Sequence of chain 1.E:
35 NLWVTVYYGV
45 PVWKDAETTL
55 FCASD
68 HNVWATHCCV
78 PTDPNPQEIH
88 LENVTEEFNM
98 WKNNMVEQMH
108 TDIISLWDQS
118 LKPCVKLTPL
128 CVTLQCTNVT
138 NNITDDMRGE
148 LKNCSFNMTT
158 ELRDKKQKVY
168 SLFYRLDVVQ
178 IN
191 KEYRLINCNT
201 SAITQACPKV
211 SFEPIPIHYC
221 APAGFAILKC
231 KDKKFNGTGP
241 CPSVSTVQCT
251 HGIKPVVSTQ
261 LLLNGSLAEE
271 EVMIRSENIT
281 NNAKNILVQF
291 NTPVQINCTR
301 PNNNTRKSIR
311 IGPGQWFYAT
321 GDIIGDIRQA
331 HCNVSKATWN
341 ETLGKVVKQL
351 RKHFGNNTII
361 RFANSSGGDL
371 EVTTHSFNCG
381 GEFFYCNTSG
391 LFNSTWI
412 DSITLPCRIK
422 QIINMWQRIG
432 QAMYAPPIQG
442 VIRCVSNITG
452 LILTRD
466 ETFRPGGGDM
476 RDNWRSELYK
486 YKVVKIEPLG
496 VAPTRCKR

Binding-site contacts:
Ligand atom C3 contacts residue ASN139 of chain 1.E at 3.9 Å.
Ligand atom C7 contacts residue ILE323 of chain 1.E at 4.3 Å (hydrophobic).
Ligand atom O5 contacts residue ASN139 of chain 1.E at 2.5 Å (h-bond).
Ligand atom C4 contacts residue ASN139 of chain 1.E at 4.4 Å.
Ligand atom C5 contacts residue ASN139 of chain 1.E at 3.8 Å.
Ligand atom C2 contacts residue ASN139 of chain 1.E at 2.5 Å.
Ligand atom C7 contacts residue ASN139 of chain 1.E at 3.8 Å.
Ligand atom C8 contacts residue GLY325 of chain 1.E at 4.4 Å.
Ligand atom C8 contacts residue ILE324 of chain 1.E at 4.5 Å (hydrophobic).
Ligand atom C7 contacts residue GLY325 of chain 1.E at 3.9 Å.
Ligand atom O7 contacts residue ASN139 of chain 1.E at 4.2 Å.
Ligand atom O7 contacts residue ILE324 of chain 1.E at 4.0 Å.
Ligand atom O7 contacts residue GLY325 of chain 1.E at 3.0 Å (h-bond).
Ligand atom C1 contacts residue ASN139 of chain 1.E at 1.5 Å.
Ligand atom C8 contacts residue ILE323 of chain 1.E at 3.5 Å (hydrophobic).
Ligand atom O7 contacts residue ILE323 of chain 1.E at 4.3 Å.
Ligand atom N2 contacts residue ASN139 of chain 1.E at 2.9 Å (h-bond).

The small molecule below binds the protein below.
Small molecule (SMILES): CC(=O)N[C@@H]1[C@@H](O)[C@H](O)[C@@H](CO)O[C@H]1O